The protein below binds the small molecule below.
Small molecule (SMILES): CC(=O)N[C@@H]1[C@@H](O)[C@H](O)[C@@H](CO)O[C@H]1O

Sequence of chain 1.L:
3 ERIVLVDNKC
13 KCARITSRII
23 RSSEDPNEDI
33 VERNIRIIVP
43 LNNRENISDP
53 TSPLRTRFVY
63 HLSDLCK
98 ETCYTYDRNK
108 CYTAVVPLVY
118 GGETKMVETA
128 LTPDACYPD

Binding-site contacts:
Ligand atom C6 contacts residue ARG20 of chain 1.L at 3.9 Å.
Ligand atom O3 contacts residue ASN36 of chain 1.L at 4.2 Å.
Ligand atom C3 contacts residue ASN36 of chain 1.L at 3.3 Å.
Ligand atom N2 contacts residue ASN36 of chain 1.L at 3.1 Å (h-bond).
Ligand atom O5 contacts residue ASN370 of chain 1.K at 2.4 Å (h-bond).
Ligand atom C2 contacts residue ASN370 of chain 1.K at 2.4 Å.
Ligand atom C8 contacts residue ARG38 of chain 1.L at 4.4 Å.
Ligand atom C1 contacts residue ASN370 of chain 1.K at 1.4 Å.
Ligand atom C8 contacts residue SER372 of chain 1.K at 3.7 Å.
Ligand atom C4 contacts residue ASN36 of chain 1.L at 4.3 Å.
Ligand atom C3 contacts residue ASN370 of chain 1.K at 3.8 Å.
Ligand atom O7 contacts residue ASN370 of chain 1.K at 4.3 Å.
Ligand atom C5 contacts residue ARG20 of chain 1.L at 4.0 Å.
Ligand atom O5 contacts residue GLU34 of chain 1.L at 3.2 Å (salt-bridge).
Ligand atom C4 contacts residue ASN370 of chain 1.K at 4.2 Å.
Ligand atom O6 contacts residue ILE22 of chain 1.L at 4.3 Å.
Ligand atom O4 contacts residue ARG20 of chain 1.L at 3.3 Å (salt-bridge).
Ligand atom N2 contacts residue ASN370 of chain 1.K at 2.9 Å (h-bond).
Ligand atom C4 contacts residue ARG20 of chain 1.L at 4.3 Å.
Ligand atom C5 contacts residue ASN36 of chain 1.L at 4.1 Å.
Ligand atom C6 contacts residue GLU34 of chain 1.L at 3.5 Å.
Ligand atom C1 contacts residue GLU34 of chain 1.L at 3.8 Å.
Ligand atom O6 contacts residue GLU34 of chain 1.L at 2.4 Å (salt-bridge).
Ligand atom O5 contacts residue ASN36 of chain 1.L at 4.1 Å.
Ligand atom C7 contacts residue ASN370 of chain 1.K at 3.8 Å.
Ligand atom C2 contacts residue ASN36 of chain 1.L at 3.3 Å.
Ligand atom C5 contacts residue ASN370 of chain 1.K at 3.7 Å.
Ligand atom C5 contacts residue GLU34 of chain 1.L at 3.3 Å.
Ligand atom C7 contacts residue ASN36 of chain 1.L at 4.2 Å.
Ligand atom C1 contacts residue ASN36 of chain 1.L at 3.1 Å.

Sequence of chain 1.K:
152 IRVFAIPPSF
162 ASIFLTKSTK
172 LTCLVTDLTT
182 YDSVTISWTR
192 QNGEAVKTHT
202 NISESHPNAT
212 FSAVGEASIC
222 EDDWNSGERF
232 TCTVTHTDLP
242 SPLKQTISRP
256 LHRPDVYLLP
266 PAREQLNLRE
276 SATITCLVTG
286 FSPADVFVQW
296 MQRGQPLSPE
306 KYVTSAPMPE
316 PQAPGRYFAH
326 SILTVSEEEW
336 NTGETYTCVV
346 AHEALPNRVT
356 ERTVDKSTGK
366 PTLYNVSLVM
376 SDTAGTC